The small molecule below binds the protein below.
Small molecule (SMILES): COc1cc(CC(=O)c2ccc(C#N)cc2)c([N+](=O)[O-])cc1OC

Binding-site contacts:
Ligand atom N13 contacts residue TYR197 of chain 36.A at 3.4 Å.
Ligand atom O20 contacts residue TYR152 of chain 36.A at 3.7 Å.
Ligand atom O23 contacts residue TYR152 of chain 36.A at 3.0 Å (h-bond).
Ligand atom N22 contacts residue VAL191 of chain 36.A at 3.9 Å.
Ligand atom C15 contacts residue TYR128 of chain 36.A at 3.1 Å (hydrophobic).
Ligand atom O20 contacts residue PHE186 of chain 36.A at 3.8 Å.
Ligand atom C09 contacts residue MET221 of chain 36.A at 3.9 Å (hydrophobic).
Ligand atom C01 contacts residue PHE186 of chain 36.A at 2.8 Å (hydrophobic).
Ligand atom C18 contacts residue TYR152 of chain 36.A at 3.7 Å (hydrophobic).
Ligand atom C21 contacts residue TYR152 of chain 36.A at 3.6 Å (hydrophobic).
Ligand atom O16 contacts residue TYR128 of chain 36.A at 2.9 Å (h-bond).
Ligand atom C01 contacts residue TYR128 of chain 36.A at 2.9 Å (hydrophobic).
Ligand atom O02 contacts residue TYR128 of chain 36.A at 3.8 Å.
Ligand atom C06 contacts residue ILE104 of chain 36.A at 3.5 Å (hydrophobic).
Ligand atom C17 contacts residue TYR152 of chain 36.A at 3.8 Å (hydrophobic).
Ligand atom O23 contacts residue VAL191 of chain 36.A at 3.9 Å.
Ligand atom C12 contacts residue TYR197 of chain 36.A at 3.5 Å (hydrophobic).
Ligand atom C19 contacts residue TYR152 of chain 36.A at 3.9 Å (hydrophobic).
Ligand atom C01 contacts residue MET224 of chain 36.A at 3.7 Å (hydrophobic).
Ligand atom C15 contacts residue TYR197 of chain 36.A at 3.8 Å (hydrophobic).
Ligand atom C06 contacts residue TYR128 of chain 36.A at 3.4 Å (hydrophobic).
Ligand atom O02 contacts residue MET224 of chain 36.A at 3.5 Å.
Ligand atom O24 contacts residue TYR152 of chain 36.A at 3.5 Å (h-bond).
Ligand atom C04 contacts residue TYR128 of chain 36.A at 3.4 Å (hydrophobic).
Ligand atom N22 contacts residue TYR152 of chain 36.A at 3.3 Å (h-bond).
Ligand atom C08 contacts residue TYR197 of chain 36.A at 3.9 Å (hydrophobic).
Ligand atom C10 contacts residue TYR197 of chain 36.A at 3.7 Å (hydrophobic).
Ligand atom C14 contacts residue LEU106 of chain 36.A at 3.5 Å (hydrophobic).
Ligand atom C10 contacts residue MET221 of chain 36.A at 3.9 Å (hydrophobic).
Ligand atom C03 contacts residue TYR128 of chain 36.A at 3.7 Å (hydrophobic).
Ligand atom C08 contacts residue TYR128 of chain 36.A at 3.3 Å (hydrophobic).
Ligand atom N13 contacts residue GOL1 of chain 36.E at 3.7 Å.
Ligand atom C07 contacts residue TYR128 of chain 36.A at 2.9 Å (hydrophobic).
Ligand atom O24 contacts residue VAL191 of chain 36.A at 3.1 Å.
Ligand atom C14 contacts residue TYR197 of chain 36.A at 3.7 Å (hydrophobic).
Ligand atom O16 contacts residue VAL188 of chain 36.A at 3.8 Å.
Ligand atom C05 contacts residue TYR128 of chain 36.A at 3.8 Å (hydrophobic).
Ligand atom O23 contacts residue LEU221 of chain 37.C at 3.9 Å.
Ligand atom C15 contacts residue SER126 of chain 36.A at 3.5 Å.
Ligand atom C11 contacts residue TYR197 of chain 36.A at 3.5 Å (hydrophobic).

Sequence of chain 36.C:
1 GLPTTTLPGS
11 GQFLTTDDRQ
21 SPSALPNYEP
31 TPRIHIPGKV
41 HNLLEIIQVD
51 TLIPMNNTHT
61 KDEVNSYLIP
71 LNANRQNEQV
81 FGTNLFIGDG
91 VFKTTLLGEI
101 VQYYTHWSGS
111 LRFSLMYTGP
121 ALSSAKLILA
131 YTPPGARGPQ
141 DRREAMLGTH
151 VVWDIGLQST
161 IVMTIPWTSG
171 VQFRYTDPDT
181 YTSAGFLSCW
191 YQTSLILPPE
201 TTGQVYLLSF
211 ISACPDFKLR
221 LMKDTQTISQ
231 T

Sequence of chain 36.A:
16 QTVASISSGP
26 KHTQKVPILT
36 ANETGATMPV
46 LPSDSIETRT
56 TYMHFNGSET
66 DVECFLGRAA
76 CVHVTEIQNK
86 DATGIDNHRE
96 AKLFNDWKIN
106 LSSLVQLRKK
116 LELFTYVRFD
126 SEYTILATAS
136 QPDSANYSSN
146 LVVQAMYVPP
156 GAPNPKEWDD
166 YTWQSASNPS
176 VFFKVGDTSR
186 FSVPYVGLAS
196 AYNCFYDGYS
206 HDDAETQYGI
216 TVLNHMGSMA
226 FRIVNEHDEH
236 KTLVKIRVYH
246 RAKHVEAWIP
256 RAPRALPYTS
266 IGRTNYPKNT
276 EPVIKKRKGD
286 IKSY

Sequence of chain 37.C:
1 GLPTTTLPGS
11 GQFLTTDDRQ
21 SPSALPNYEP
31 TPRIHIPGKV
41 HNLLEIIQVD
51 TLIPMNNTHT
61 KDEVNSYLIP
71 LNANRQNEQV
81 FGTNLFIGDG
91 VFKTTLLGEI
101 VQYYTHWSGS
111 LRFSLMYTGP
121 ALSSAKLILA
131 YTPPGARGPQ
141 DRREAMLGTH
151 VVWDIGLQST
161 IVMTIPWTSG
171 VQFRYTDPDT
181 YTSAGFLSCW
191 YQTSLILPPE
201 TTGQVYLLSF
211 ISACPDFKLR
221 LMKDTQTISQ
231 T